This protein binds this small molecule.
Small molecule (SMILES): Oc1ccc(Nc2nc(-c3ccc(Cl)cc3)cs2)cc1

Sequence of chain 1.A:
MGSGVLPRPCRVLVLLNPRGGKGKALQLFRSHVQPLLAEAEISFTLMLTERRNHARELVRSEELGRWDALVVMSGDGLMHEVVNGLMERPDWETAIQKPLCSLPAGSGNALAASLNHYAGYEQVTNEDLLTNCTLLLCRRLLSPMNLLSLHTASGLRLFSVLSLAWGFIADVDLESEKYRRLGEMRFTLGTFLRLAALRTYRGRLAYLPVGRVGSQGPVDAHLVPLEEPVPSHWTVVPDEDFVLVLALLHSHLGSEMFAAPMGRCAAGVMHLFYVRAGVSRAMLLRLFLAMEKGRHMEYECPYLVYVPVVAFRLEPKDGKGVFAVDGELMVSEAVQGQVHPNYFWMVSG

Binding-site contacts:
Ligand atom C7 contacts residue MET303 of chain 1.A at 3.8 Å (hydrophobic).
Ligand atom S4 contacts residue PHE170 of chain 1.A at 3.5 Å.
Ligand atom CL contacts residue HIS308 of chain 1.A at 3.8 Å.
Ligand atom C17 contacts residue THR193 of chain 1.A at 3.6 Å.
Ligand atom C8 contacts residue ILE171 of chain 1.A at 3.7 Å (hydrophobic).
Ligand atom C16 contacts residue MET269 of chain 1.A at 3.9 Å (hydrophobic).
Ligand atom N6 contacts residue PHE300 of chain 1.A at 3.7 Å.
Ligand atom C19 contacts residue MET269 of chain 1.A at 3.6 Å (hydrophobic).
Ligand atom C2 contacts residue THR193 of chain 1.A at 4.0 Å.
Ligand atom C10 contacts residue ILE171 of chain 1.A at 3.8 Å (hydrophobic).
Ligand atom C10 contacts residue PHE300 of chain 1.A at 3.9 Å (hydrophobic).
Ligand atom C16 contacts residue ILE171 of chain 1.A at 3.9 Å (hydrophobic).
Ligand atom CL contacts residue PHE285 of chain 1.A at 3.1 Å.
Ligand atom O20 contacts residue ILE171 of chain 1.A at 4.0 Å.
Ligand atom C12 contacts residue ASP175 of chain 1.A at 3.4 Å.
Ligand atom C17 contacts residue ILE171 of chain 1.A at 3.9 Å (hydrophobic).
Ligand atom N6 contacts residue THR193 of chain 1.A at 3.0 Å (h-bond).
Ligand atom C14 contacts residue MET303 of chain 1.A at 3.9 Å (hydrophobic).
Ligand atom N1 contacts residue PHE300 of chain 1.A at 3.8 Å.
Ligand atom C2 contacts residue PHE170 of chain 1.A at 3.9 Å (hydrophobic).
Ligand atom C18 contacts residue ASP175 of chain 1.A at 3.3 Å.
Ligand atom N6 contacts residue PHE170 of chain 1.A at 3.7 Å.
Ligand atom N1 contacts residue ILE171 of chain 1.A at 3.8 Å.
Ligand atom C18 contacts residue ILE171 of chain 1.A at 3.6 Å (hydrophobic).
Ligand atom S4 contacts residue THR193 of chain 1.A at 3.9 Å.
Ligand atom C16 contacts residue PHE300 of chain 1.A at 3.9 Å (hydrophobic).
Ligand atom C8 contacts residue MET303 of chain 1.A at 3.8 Å (hydrophobic).
Ligand atom O20 contacts residue ASP175 of chain 1.A at 2.6 Å (salt-bridge).
Ligand atom N1 contacts residue MET303 of chain 1.A at 3.9 Å.
Ligand atom C19 contacts residue LEU265 of chain 1.A at 3.8 Å (hydrophobic).
Ligand atom S4 contacts residue PHE300 of chain 1.A at 3.7 Å.
Ligand atom C3 contacts residue MET303 of chain 1.A at 3.9 Å (hydrophobic).
Ligand atom C18 contacts residue PHE189 of chain 1.A at 3.9 Å (hydrophobic).
Ligand atom C2 contacts residue PHE300 of chain 1.A at 3.4 Å (hydrophobic).
Ligand atom O20 contacts residue PHE189 of chain 1.A at 3.7 Å.
Ligand atom C12 contacts residue ILE171 of chain 1.A at 3.8 Å (hydrophobic).
Ligand atom C5 contacts residue LEU296 of chain 1.A at 3.3 Å (hydrophobic).
Ligand atom C17 contacts residue VAL174 of chain 1.A at 3.5 Å (hydrophobic).
Ligand atom C18 contacts residue VAL174 of chain 1.A at 3.6 Å (hydrophobic).
Ligand atom C10 contacts residue THR193 of chain 1.A at 3.6 Å.